A protein and the small-molecule ligand that binds it are described below.
Small molecule (SMILES): CC(=O)N[C@@H]1[C@@H](O)[C@H](O[C@@H]2O[C@H](CO)[C@@H](O[C@@H]3O[C@H](CO)[C@@H](O)[C@H](O)[C@H]3NC(C)=O)[C@H](O)[C@H]2NC(C)=O)[C@@H](CO)O[C@H]1O

Binding-site contacts:
Ligand atom C5 contacts residue TRP44 of chain 1.H at 3.7 Å (hydrophobic).
Ligand atom C2 contacts residue TRP44 of chain 1.H at 4.2 Å (hydrophobic).
Ligand atom C7 contacts residue TRP15 of chain 1.H at 3.3 Å (hydrophobic).
Ligand atom O3 contacts residue TRP44 of chain 1.H at 3.2 Å.
Ligand atom C7 contacts residue GLY135 of chain 1.H at 3.6 Å.
Ligand atom C6 contacts residue THR14 of chain 1.H at 4.2 Å.
Ligand atom C7 contacts residue SER43 of chain 1.H at 3.9 Å.
Ligand atom C3 contacts residue SER43 of chain 1.H at 3.6 Å.
Ligand atom C3 contacts residue TRP15 of chain 1.H at 3.7 Å (hydrophobic).
Ligand atom O6 contacts residue THR14 of chain 1.H at 3.2 Å.
Ligand atom C3 contacts residue TRP44 of chain 1.H at 4.1 Å (hydrophobic).
Ligand atom C1 contacts residue SER43 of chain 1.H at 4.2 Å.
Ligand atom O5 contacts residue TRP137 of chain 1.H at 3.5 Å.
Ligand atom O3 contacts residue SER43 of chain 1.H at 3.6 Å.
Ligand atom N2 contacts residue TRP15 of chain 1.H at 3.5 Å (h-bond).
Ligand atom C3 contacts residue GLY135 of chain 1.H at 3.8 Å.
Ligand atom O4 contacts residue SER43 of chain 1.H at 3.1 Å.
Ligand atom C8 contacts residue TYR21 of chain 1.H at 3.6 Å (hydrophobic).
Ligand atom C8 contacts residue VAL42 of chain 1.H at 4.0 Å (hydrophobic).
Ligand atom O5 contacts residue TRP44 of chain 1.H at 2.9 Å.
Ligand atom C7 contacts residue VAL42 of chain 1.H at 4.0 Å (hydrophobic).
Ligand atom C1 contacts residue GLY135 of chain 1.H at 4.2 Å.
Ligand atom C2 contacts residue GLY135 of chain 1.H at 3.8 Å.
Ligand atom C6 contacts residue TRP137 of chain 1.H at 3.3 Å (hydrophobic).
Ligand atom C1 contacts residue TRP137 of chain 1.H at 4.0 Å (hydrophobic).
Ligand atom C4 contacts residue SER43 of chain 1.H at 3.9 Å.
Ligand atom O3 contacts residue TRP15 of chain 1.H at 2.8 Å (h-bond).
Ligand atom C8 contacts residue TRP15 of chain 1.H at 3.4 Å (hydrophobic).
Ligand atom C2 contacts residue TRP15 of chain 1.H at 4.0 Å (hydrophobic).
Ligand atom O7 contacts residue GLY135 of chain 1.H at 3.6 Å (h-bond).
Ligand atom C5 contacts residue TRP137 of chain 1.H at 3.5 Å (hydrophobic).
Ligand atom O7 contacts residue VAL42 of chain 1.H at 3.4 Å.
Ligand atom O6 contacts residue TRP44 of chain 1.H at 3.8 Å.
Ligand atom C1 contacts residue TRP44 of chain 1.H at 3.8 Å (hydrophobic).
Ligand atom C7 contacts residue TRP44 of chain 1.H at 4.1 Å (hydrophobic).
Ligand atom O7 contacts residue SER43 of chain 1.H at 2.8 Å (h-bond).
Ligand atom N2 contacts residue GLY135 of chain 1.H at 2.9 Å (h-bond).
Ligand atom O3 contacts residue GLY135 of chain 1.H at 3.9 Å.
Ligand atom O7 contacts residue TRP44 of chain 1.H at 3.0 Å (h-bond).
Ligand atom O7 contacts residue TRP15 of chain 1.H at 3.7 Å.

Sequence of chain 1.H:
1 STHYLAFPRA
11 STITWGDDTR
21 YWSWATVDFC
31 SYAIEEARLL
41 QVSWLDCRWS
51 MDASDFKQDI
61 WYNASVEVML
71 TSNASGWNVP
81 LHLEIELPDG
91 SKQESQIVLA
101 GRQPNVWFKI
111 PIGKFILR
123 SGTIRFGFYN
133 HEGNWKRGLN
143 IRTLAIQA